Sequence of chain 1.B:
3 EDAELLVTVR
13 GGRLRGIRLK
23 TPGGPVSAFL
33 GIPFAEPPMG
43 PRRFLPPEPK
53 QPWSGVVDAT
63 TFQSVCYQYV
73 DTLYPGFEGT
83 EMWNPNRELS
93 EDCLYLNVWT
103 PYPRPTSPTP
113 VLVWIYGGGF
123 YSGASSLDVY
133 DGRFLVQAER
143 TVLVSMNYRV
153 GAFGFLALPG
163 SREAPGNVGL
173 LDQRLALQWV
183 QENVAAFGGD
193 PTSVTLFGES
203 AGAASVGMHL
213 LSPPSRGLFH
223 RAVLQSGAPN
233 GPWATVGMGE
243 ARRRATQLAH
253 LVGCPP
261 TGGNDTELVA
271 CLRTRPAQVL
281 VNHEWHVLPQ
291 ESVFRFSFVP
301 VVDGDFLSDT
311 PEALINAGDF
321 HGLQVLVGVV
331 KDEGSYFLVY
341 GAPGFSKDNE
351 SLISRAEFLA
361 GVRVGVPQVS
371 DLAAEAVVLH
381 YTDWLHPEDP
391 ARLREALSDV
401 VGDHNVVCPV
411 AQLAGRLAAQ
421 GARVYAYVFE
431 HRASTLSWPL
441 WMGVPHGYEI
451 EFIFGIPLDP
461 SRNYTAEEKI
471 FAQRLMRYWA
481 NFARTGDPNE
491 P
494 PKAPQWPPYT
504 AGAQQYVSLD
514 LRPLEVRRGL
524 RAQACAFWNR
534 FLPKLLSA

Binding-site contacts:
Ligand atom C3 contacts residue ASN264 of chain 1.B at 3.8 Å.
Ligand atom O5 contacts residue THR266 of chain 1.B at 4.3 Å.
Ligand atom C5 contacts residue THR266 of chain 1.B at 4.1 Å.
Ligand atom C1 contacts residue ASN264 of chain 1.B at 1.5 Å.
Ligand atom C2 contacts residue ASN264 of chain 1.B at 2.4 Å.
Ligand atom C1 contacts residue GLU267 of chain 1.B at 4.0 Å.
Ligand atom C1 contacts residue THR266 of chain 1.B at 4.0 Å.
Ligand atom C4 contacts residue ASN264 of chain 1.B at 4.3 Å.
Ligand atom C6 contacts residue GLU267 of chain 1.B at 4.5 Å.
Ligand atom O7 contacts residue ASN264 of chain 1.B at 3.2 Å (h-bond).
Ligand atom O5 contacts residue GLU267 of chain 1.B at 3.3 Å (salt-bridge).
Ligand atom C5 contacts residue ASN264 of chain 1.B at 3.7 Å.
Ligand atom C5 contacts residue GLU267 of chain 1.B at 4.5 Å.
Ligand atom C7 contacts residue ASN264 of chain 1.B at 3.3 Å.
Ligand atom N2 contacts residue ASN264 of chain 1.B at 2.8 Å (h-bond).
Ligand atom O5 contacts residue ASN264 of chain 1.B at 2.4 Å (h-bond).

This protein binds this small molecule.
Small molecule (SMILES): CC(=O)N[C@@H]1[C@@H](O)[C@H](O)[C@@H](CO)O[C@H]1O